Sequence of chain 1.A:
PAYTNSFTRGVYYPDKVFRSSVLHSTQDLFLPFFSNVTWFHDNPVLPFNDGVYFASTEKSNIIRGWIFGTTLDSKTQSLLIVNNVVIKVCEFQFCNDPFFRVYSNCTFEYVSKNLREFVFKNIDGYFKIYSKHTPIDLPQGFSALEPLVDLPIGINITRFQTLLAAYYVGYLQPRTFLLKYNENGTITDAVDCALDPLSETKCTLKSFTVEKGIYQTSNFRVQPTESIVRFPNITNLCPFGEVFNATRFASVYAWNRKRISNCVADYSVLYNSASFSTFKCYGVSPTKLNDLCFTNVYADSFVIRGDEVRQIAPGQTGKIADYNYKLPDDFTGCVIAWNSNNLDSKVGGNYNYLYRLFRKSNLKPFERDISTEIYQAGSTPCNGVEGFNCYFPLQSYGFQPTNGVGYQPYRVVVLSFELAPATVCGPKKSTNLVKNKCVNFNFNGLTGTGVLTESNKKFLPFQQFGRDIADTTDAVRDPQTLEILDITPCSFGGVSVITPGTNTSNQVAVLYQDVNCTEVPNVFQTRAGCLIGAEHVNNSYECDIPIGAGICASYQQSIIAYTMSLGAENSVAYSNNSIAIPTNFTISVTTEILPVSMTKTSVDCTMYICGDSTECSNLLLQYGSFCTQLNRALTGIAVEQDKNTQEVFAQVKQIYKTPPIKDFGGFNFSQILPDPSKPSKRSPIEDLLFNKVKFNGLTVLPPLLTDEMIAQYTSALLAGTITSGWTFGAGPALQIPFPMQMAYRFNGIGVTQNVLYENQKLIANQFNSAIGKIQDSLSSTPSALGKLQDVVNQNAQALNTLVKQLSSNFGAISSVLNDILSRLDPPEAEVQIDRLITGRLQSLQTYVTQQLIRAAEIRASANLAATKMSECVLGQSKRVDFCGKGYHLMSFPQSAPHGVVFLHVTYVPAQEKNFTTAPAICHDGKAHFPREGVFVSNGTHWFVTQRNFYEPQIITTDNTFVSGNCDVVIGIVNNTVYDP

Binding-site contacts:
Ligand atom C2 contacts residue ASN657 of chain 1.A at 2.5 Å.
Ligand atom O7 contacts residue ASN657 of chain 1.A at 3.2 Å (h-bond).
Ligand atom C7 contacts residue VAL656 of chain 1.A at 4.3 Å (hydrophobic).
Ligand atom C7 contacts residue ASN657 of chain 1.A at 3.3 Å.
Ligand atom C8 contacts residue HIS655 of chain 1.A at 3.3 Å.
Ligand atom C5 contacts residue ASN657 of chain 1.A at 3.7 Å.
Ligand atom O7 contacts residue HIS655 of chain 1.A at 4.5 Å.
Ligand atom O5 contacts residue ASN657 of chain 1.A at 2.4 Å (h-bond).
Ligand atom C3 contacts residue ASN657 of chain 1.A at 3.9 Å.
Ligand atom N2 contacts residue ASN657 of chain 1.A at 2.9 Å (h-bond).
Ligand atom C8 contacts residue VAL656 of chain 1.A at 3.6 Å (hydrophobic).
Ligand atom C4 contacts residue ASN657 of chain 1.A at 4.3 Å.
Ligand atom C8 contacts residue ASN657 of chain 1.A at 3.7 Å.
Ligand atom O7 contacts residue VAL656 of chain 1.A at 4.4 Å.
Ligand atom C1 contacts residue ASN657 of chain 1.A at 1.5 Å.

The small molecule below binds the protein below.
Small molecule (SMILES): CC(=O)N[C@@H]1[C@@H](O)[C@H](O)[C@@H](CO)O[C@H]1O